Binding-site contacts:
Ligand atom C5 contacts residue PHE93 of chain 1.B at 3.9 Å (hydrophobic).
Ligand atom C8 contacts residue LYS92 of chain 1.B at 3.4 Å.
Ligand atom C4 contacts residue ILE96 of chain 1.B at 4.0 Å (hydrophobic).
Ligand atom C4 contacts residue PRO9 of chain 1.B at 4.2 Å (hydrophobic).
Ligand atom C3 contacts residue TYR72 of chain 1.B at 3.4 Å (hydrophobic).
Ligand atom C1 contacts residue TYR72 of chain 1.B at 3.8 Å (hydrophobic).
Ligand atom CL contacts residue PRO9 of chain 1.B at 3.7 Å.
Ligand atom CL contacts residue THR11 of chain 1.B at 3.7 Å.
Ligand atom C2 contacts residue TYR72 of chain 1.B at 3.7 Å (hydrophobic).
Ligand atom C6 contacts residue TYR72 of chain 1.B at 4.1 Å (hydrophobic).
Ligand atom C contacts residue GLU87 of chain 1.B at 3.9 Å.
Ligand atom C6 contacts residue LYS92 of chain 1.B at 4.4 Å.
Ligand atom C7 contacts residue THR11 of chain 1.B at 4.3 Å.
Ligand atom C4 contacts residue TYR72 of chain 1.B at 3.6 Å (hydrophobic).
Ligand atom C5 contacts residue TYR72 of chain 1.B at 3.6 Å (hydrophobic).
Ligand atom C1 contacts residue GLU87 of chain 1.B at 3.6 Å.
Ligand atom C7 contacts residue LYS92 of chain 1.B at 4.3 Å.
Ligand atom C contacts residue TYR72 of chain 1.B at 3.8 Å (hydrophobic).
Ligand atom C2 contacts residue GLU87 of chain 1.B at 4.4 Å.
Ligand atom C contacts residue ILE96 of chain 1.B at 4.4 Å (hydrophobic).
Ligand atom C4 contacts residue THR11 of chain 1.B at 4.2 Å.
Ligand atom C2 contacts residue THR11 of chain 1.B at 4.4 Å.
Ligand atom N contacts residue GLU87 of chain 1.B at 4.3 Å.
Ligand atom C contacts residue PHE93 of chain 1.B at 3.6 Å (hydrophobic).
Ligand atom N contacts residue TYR72 of chain 1.B at 3.1 Å (h-bond).
Ligand atom O contacts residue LYS92 of chain 1.B at 2.6 Å (salt-bridge).
Ligand atom C6 contacts residue GLU87 of chain 1.B at 4.2 Å.
Ligand atom CL contacts residue PHE100 of chain 1.B at 3.8 Å.
Ligand atom CL contacts residue TYR72 of chain 1.B at 3.9 Å.
Ligand atom CL contacts residue ILE96 of chain 1.B at 4.1 Å.
Ligand atom C5 contacts residue PRO9 of chain 1.B at 3.8 Å (hydrophobic).
Ligand atom C5 contacts residue ILE96 of chain 1.B at 3.7 Å (hydrophobic).
Ligand atom N contacts residue GLN74 of chain 1.B at 4.3 Å.
Ligand atom C3 contacts residue THR11 of chain 1.B at 3.5 Å.
Ligand atom CL contacts residue PHE10 of chain 1.B at 3.5 Å.

A protein and the small-molecule ligand that binds it are described below.
Small molecule (SMILES): N[C@@H](CCO)c1cccc(Cl)c1

Sequence of chain 1.B:
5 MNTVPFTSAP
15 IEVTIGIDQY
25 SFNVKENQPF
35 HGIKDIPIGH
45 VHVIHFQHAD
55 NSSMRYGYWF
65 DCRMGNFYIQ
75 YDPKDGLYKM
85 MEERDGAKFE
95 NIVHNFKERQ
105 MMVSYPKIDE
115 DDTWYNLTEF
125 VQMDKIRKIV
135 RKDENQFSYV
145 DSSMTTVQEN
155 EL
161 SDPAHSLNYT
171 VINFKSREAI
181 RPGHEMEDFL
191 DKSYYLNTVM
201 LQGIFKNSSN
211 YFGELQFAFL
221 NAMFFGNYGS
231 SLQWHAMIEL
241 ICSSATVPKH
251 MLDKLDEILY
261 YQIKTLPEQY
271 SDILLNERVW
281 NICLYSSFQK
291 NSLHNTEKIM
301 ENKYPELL